The small molecule below binds the protein below.
Small molecule (SMILES): OC[C@H]1O[C@H](O)[C@H](O)[C@@H](O)[C@@H]1O

Binding-site contacts:
Ligand atom O3 contacts residue TRP191 of chain 1.A at 4.0 Å.
Ligand atom O3 contacts residue LEU59 of chain 1.A at 3.6 Å.
Ligand atom C1 contacts residue THR60 of chain 1.A at 4.0 Å.
Ligand atom O4 contacts residue TRP191 of chain 1.A at 4.3 Å.
Ligand atom O1 contacts residue THR60 of chain 1.A at 2.8 Å (h-bond).
Ligand atom O1 contacts residue TRP191 of chain 1.A at 4.1 Å.
Ligand atom C1 contacts residue TRP191 of chain 1.A at 3.6 Å (hydrophobic).
Ligand atom O1 contacts residue SER278 of chain 1.A at 3.9 Å.
Ligand atom C4 contacts residue TRP191 of chain 1.A at 3.8 Å (hydrophobic).
Ligand atom C2 contacts residue LEU59 of chain 1.A at 4.5 Å (hydrophobic).
Ligand atom O2 contacts residue LEU59 of chain 1.A at 3.6 Å.
Ligand atom C5 contacts residue TRP191 of chain 1.A at 4.2 Å (hydrophobic).
Ligand atom O1 contacts residue CYS211 of chain 1.A at 4.3 Å.
Ligand atom O2 contacts residue CYS211 of chain 1.A at 4.0 Å.
Ligand atom O1 contacts residue ASN212 of chain 1.A at 3.9 Å.
Ligand atom C3 contacts residue TRP191 of chain 1.A at 4.2 Å (hydrophobic).
Ligand atom O2 contacts residue THR60 of chain 1.A at 3.2 Å (h-bond).
Ligand atom C6 contacts residue TRP191 of chain 1.A at 3.5 Å (hydrophobic).
Ligand atom C2 contacts residue THR60 of chain 1.A at 4.3 Å.
Ligand atom C2 contacts residue TRP191 of chain 1.A at 3.8 Å (hydrophobic).

Sequence of chain 1.A:
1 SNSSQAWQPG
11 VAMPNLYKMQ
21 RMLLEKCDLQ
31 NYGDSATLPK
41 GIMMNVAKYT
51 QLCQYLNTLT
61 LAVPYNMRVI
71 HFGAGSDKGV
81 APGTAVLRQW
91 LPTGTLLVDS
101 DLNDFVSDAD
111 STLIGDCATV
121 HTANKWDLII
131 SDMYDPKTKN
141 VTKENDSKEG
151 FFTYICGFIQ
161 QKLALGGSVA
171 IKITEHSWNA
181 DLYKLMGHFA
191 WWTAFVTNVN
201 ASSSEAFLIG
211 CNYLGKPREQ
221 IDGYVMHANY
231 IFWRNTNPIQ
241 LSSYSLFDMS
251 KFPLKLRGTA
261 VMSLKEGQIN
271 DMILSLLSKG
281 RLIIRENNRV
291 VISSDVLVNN